Sequence of chain 7.C:
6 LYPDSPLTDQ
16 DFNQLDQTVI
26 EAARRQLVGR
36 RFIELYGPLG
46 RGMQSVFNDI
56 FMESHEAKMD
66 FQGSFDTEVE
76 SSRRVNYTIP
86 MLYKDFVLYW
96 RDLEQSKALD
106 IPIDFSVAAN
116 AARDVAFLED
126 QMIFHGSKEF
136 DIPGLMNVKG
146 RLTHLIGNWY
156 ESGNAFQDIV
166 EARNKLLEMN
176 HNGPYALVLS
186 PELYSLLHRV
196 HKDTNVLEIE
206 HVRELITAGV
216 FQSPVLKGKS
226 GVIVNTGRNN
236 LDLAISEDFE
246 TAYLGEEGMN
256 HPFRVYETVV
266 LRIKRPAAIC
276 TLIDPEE

A small-molecule ligand and the protein it binds are described below.
Small molecule (SMILES): CC[C@H](C)[C@H](NC(=O)[C@H](CC(C)C)NC(=O)[C@H](CO)NC(=O)CNC(=O)[C@@H](NC(=O)[C@@H](N)[C@@H](C)O)C(C)C)C(=O)N[C@H](C=O)CCC(N)=O

Binding-site contacts:
Ligand atom CA contacts residue ASP243 of chain 7.C at 3.3 Å.
Ligand atom N contacts residue ARG35 of chain 7.C at 4.4 Å.
Ligand atom N contacts residue ASP243 of chain 7.C at 3.3 Å (salt-bridge).
Ligand atom CB contacts residue ARG35 of chain 7.C at 3.4 Å.
Ligand atom CG1 contacts residue ARG35 of chain 7.C at 4.4 Å.
Ligand atom C contacts residue ASP243 of chain 7.C at 3.5 Å.
Ligand atom N contacts residue ARG35 of chain 7.C at 4.1 Å.
Ligand atom OG contacts residue PHE244 of chain 7.C at 3.7 Å.
Ligand atom O contacts residue PHE37 of chain 7.C at 3.8 Å.
Ligand atom N contacts residue ASP243 of chain 7.C at 3.8 Å.
Ligand atom O contacts residue ASP243 of chain 7.C at 4.3 Å.
Ligand atom C contacts residue ARG29 of chain 7.C at 3.9 Å.
Ligand atom O contacts residue ASP243 of chain 7.C at 4.3 Å.
Ligand atom CG2 contacts residue PRO43 of chain 7.C at 4.3 Å (hydrophobic).
Ligand atom CB contacts residue ASP243 of chain 7.C at 3.9 Å.
Ligand atom CA contacts residue ASP243 of chain 7.C at 4.2 Å.
Ligand atom N contacts residue ARG35 of chain 7.C at 4.1 Å.
Ligand atom CB contacts residue ARG35 of chain 7.C at 3.8 Å.
Ligand atom C contacts residue ARG35 of chain 7.C at 3.7 Å.
Ligand atom CD2 contacts residue ARG29 of chain 7.C at 3.8 Å.
Ligand atom C contacts residue ARG35 of chain 7.C at 3.5 Å.
Ligand atom C contacts residue PRO43 of chain 7.C at 4.5 Å (hydrophobic).
Ligand atom O contacts residue ILE25 of chain 7.C at 3.8 Å.
Ligand atom O contacts residue ARG36 of chain 7.C at 2.9 Å (salt-bridge).
Ligand atom C contacts residue ASP243 of chain 7.C at 4.4 Å.
Ligand atom C contacts residue ARG36 of chain 7.C at 3.2 Å.
Ligand atom CG2 contacts residue ARG36 of chain 7.C at 3.8 Å.
Ligand atom O contacts residue ARG35 of chain 7.C at 2.9 Å (salt-bridge).
Ligand atom O contacts residue ARG29 of chain 7.C at 3.0 Å (salt-bridge).
Ligand atom CG2 contacts residue ARG35 of chain 7.C at 3.9 Å.
Ligand atom CG1 contacts residue ASP243 of chain 7.C at 3.3 Å.
Ligand atom CG2 contacts residue GLU245 of chain 7.C at 3.4 Å.
Ligand atom O contacts residue ARG29 of chain 7.C at 4.2 Å.
Ligand atom CB contacts residue ASP243 of chain 7.C at 4.2 Å.
Ligand atom O contacts residue PRO43 of chain 7.C at 3.7 Å.
Ligand atom CA contacts residue ARG29 of chain 7.C at 4.2 Å.
Ligand atom O contacts residue ARG35 of chain 7.C at 3.3 Å (salt-bridge).
Ligand atom CD1 contacts residue ARG29 of chain 7.C at 3.6 Å.
Ligand atom OG contacts residue ARG35 of chain 7.C at 4.2 Å.
Ligand atom CA contacts residue ARG35 of chain 7.C at 4.5 Å.